Binding-site contacts:
Ligand atom O7 contacts residue SER244 of chain 1.D at 2.8 Å (h-bond).
Ligand atom C2 contacts residue SER244 of chain 1.D at 3.3 Å.
Ligand atom C7 contacts residue ASN242 of chain 1.D at 4.5 Å.
Ligand atom C4 contacts residue ASN242 of chain 1.D at 4.4 Å.
Ligand atom O3 contacts residue SER244 of chain 1.D at 2.5 Å (h-bond).
Ligand atom C3 contacts residue SER244 of chain 1.D at 3.4 Å.
Ligand atom N2 contacts residue ASN242 of chain 1.D at 3.3 Å (h-bond).
Ligand atom O5 contacts residue ASN242 of chain 1.D at 2.5 Å (h-bond).
Ligand atom N2 contacts residue SER244 of chain 1.D at 4.1 Å.
Ligand atom C1 contacts residue SER244 of chain 1.D at 3.8 Å.
Ligand atom O5 contacts residue SER244 of chain 1.D at 3.9 Å.
Ligand atom C2 contacts residue ASN242 of chain 1.D at 2.6 Å.
Ligand atom O7 contacts residue THR246 of chain 1.D at 4.3 Å.
Ligand atom C5 contacts residue ASN242 of chain 1.D at 3.8 Å.
Ligand atom C3 contacts residue ASN242 of chain 1.D at 3.9 Å.
Ligand atom C7 contacts residue SER244 of chain 1.D at 3.6 Å.
Ligand atom C8 contacts residue THR246 of chain 1.D at 4.1 Å.
Ligand atom C1 contacts residue ASN242 of chain 1.D at 1.5 Å.
Ligand atom O3 contacts residue ASN242 of chain 1.D at 4.0 Å.

A protein and the small-molecule ligand that binds it are described below.
Small molecule (SMILES): CC(=O)N[C@@H]1[C@@H](O)[C@H](O)[C@@H](CO)O[C@H]1O

Sequence of chain 1.D:
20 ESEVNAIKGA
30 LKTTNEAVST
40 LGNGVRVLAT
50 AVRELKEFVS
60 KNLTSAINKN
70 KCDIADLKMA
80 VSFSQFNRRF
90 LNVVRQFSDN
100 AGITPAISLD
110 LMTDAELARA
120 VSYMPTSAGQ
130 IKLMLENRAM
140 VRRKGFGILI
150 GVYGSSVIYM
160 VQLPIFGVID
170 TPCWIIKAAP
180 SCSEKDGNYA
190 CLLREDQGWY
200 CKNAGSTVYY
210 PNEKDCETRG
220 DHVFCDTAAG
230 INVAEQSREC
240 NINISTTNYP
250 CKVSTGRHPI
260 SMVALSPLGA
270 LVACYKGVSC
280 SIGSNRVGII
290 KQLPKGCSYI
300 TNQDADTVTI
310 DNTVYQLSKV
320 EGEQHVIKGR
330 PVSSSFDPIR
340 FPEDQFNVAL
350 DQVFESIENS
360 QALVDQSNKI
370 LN